Sequence of chain 1.V:
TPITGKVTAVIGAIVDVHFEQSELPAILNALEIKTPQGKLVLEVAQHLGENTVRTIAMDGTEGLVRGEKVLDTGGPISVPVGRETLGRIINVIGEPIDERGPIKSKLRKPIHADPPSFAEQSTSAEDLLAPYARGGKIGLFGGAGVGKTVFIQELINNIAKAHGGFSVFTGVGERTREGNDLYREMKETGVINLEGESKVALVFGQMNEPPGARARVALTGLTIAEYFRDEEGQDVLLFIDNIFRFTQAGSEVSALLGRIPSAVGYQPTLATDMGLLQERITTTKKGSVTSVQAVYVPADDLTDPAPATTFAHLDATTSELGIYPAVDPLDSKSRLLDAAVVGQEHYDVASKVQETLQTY

Sequence of chain 1.S:
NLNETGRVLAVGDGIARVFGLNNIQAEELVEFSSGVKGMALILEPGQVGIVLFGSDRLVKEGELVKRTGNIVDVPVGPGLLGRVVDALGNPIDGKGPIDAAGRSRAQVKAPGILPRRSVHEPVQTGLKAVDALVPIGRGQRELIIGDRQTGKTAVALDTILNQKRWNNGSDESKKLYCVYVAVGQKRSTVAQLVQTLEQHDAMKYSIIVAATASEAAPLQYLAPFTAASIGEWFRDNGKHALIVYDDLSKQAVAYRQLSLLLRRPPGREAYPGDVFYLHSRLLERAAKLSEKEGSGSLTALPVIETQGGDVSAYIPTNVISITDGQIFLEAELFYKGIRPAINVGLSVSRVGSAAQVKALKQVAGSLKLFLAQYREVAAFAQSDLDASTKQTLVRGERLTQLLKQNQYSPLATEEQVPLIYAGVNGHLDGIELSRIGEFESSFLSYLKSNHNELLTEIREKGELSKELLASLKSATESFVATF

Binding-site contacts:
Ligand atom O2B contacts residue LYS177 of chain 1.S at 3.8 Å.
Ligand atom O1B contacts residue LYS177 of chain 1.S at 3.0 Å (salt-bridge).
Ligand atom O3A contacts residue GLY176 of chain 1.S at 2.6 Å (h-bond).
Ligand atom O1A contacts residue THR178 of chain 1.S at 3.5 Å.
Ligand atom O2B contacts residue MG1 of chain 1.UA at 2.2 Å.
Ligand atom O2' contacts residue GLN434 of chain 1.S at 2.6 Å (h-bond).
Ligand atom O2B contacts residue THR178 of chain 1.S at 2.9 Å (h-bond).
Ligand atom N6 contacts residue ARG364 of chain 1.S at 3.3 Å.
Ligand atom PB contacts residue GLY176 of chain 1.S at 3.6 Å.
Ligand atom N9 contacts residue GLN434 of chain 1.S at 3.5 Å (h-bond).
Ligand atom N1 contacts residue ARG364 of chain 1.S at 3.5 Å.
Ligand atom O3A contacts residue LYS177 of chain 1.S at 3.2 Å (salt-bridge).
Ligand atom PB contacts residue LYS177 of chain 1.S at 3.5 Å.
Ligand atom O1B contacts residue THR175 of chain 1.S at 3.4 Å (h-bond).
Ligand atom O4' contacts residue PHE359 of chain 1.S at 3.0 Å.
Ligand atom C5' contacts residue PHE359 of chain 1.S at 3.6 Å (hydrophobic).
Ligand atom PB contacts residue MG1 of chain 1.UA at 3.4 Å.
Ligand atom C2 contacts residue ARG364 of chain 1.S at 3.4 Å.
Ligand atom N9 contacts residue PHE359 of chain 1.S at 3.6 Å.
Ligand atom O2A contacts residue GLN174 of chain 1.S at 3.4 Å (h-bond).
Ligand atom N3B contacts residue GLN174 of chain 1.S at 3.2 Å (h-bond).
Ligand atom O5' contacts residue GLY176 of chain 1.S at 3.2 Å.
Ligand atom C8 contacts residue ALA179 of chain 1.S at 3.6 Å (hydrophobic).
Ligand atom PG contacts residue MG1 of chain 1.UA at 3.4 Å.
Ligand atom N6 contacts residue GLN432 of chain 1.S at 2.8 Å (h-bond).
Ligand atom N1 contacts residue GLN432 of chain 1.S at 3.6 Å.
Ligand atom O1G contacts residue GLN174 of chain 1.S at 3.0 Å (h-bond).
Ligand atom C6 contacts residue ARG364 of chain 1.S at 3.5 Å.
Ligand atom O2G contacts residue MG1 of chain 1.UA at 2.2 Å.
Ligand atom O1B contacts residue GLY176 of chain 1.S at 3.3 Å (h-bond).
Ligand atom O1A contacts residue ALA179 of chain 1.S at 3.1 Å (h-bond).
Ligand atom C5' contacts residue GLY176 of chain 1.S at 3.6 Å.
Ligand atom O1G contacts residue GLU330 of chain 1.S at 3.7 Å.
Ligand atom C6 contacts residue GLN432 of chain 1.S at 3.5 Å.
Ligand atom PG contacts residue GLN174 of chain 1.S at 3.7 Å.
Ligand atom C8 contacts residue GLN434 of chain 1.S at 3.5 Å.
Ligand atom O1G contacts residue ARG173 of chain 1.S at 3.3 Å.
Ligand atom O3G contacts residue GLN174 of chain 1.S at 2.9 Å (h-bond).
Ligand atom C2' contacts residue GLN434 of chain 1.S at 3.1 Å.
Ligand atom PA contacts residue GLY176 of chain 1.S at 3.6 Å.

A protein and the small-molecule ligand that binds it are described below.
Small molecule (SMILES): Nc1ncnc2c1ncn2[C@@H]1O[C@H](CO[P](=O)(O)O[P](=O)(O)NP(=O)(O)O)[C@@H](O)[C@H]1O